A small-molecule ligand and the protein it binds are described below.
Small molecule (SMILES): CC(=O)N[C@H]1[C@H](O[C@H]2[C@H](O)[C@@H](NC(C)=O)CO[C@@H]2CO)O[C@H](CO)[C@@H](O[C@@H]2O[C@H](CO[C@H]3O[C@H](CO)[C@@H](O)[C@H](O)[C@@H]3O)[C@@H](O)[C@H](O[C@H]3O[C@H](CO)[C@@H](O)[C@H](O)[C@@H]3O[C@H]3O[C@H](CO)[C@@H](O)[C@H](O)[C@@H]3O)[C@@H]2O)[C@@H]1O

Sequence of chain 1.E:
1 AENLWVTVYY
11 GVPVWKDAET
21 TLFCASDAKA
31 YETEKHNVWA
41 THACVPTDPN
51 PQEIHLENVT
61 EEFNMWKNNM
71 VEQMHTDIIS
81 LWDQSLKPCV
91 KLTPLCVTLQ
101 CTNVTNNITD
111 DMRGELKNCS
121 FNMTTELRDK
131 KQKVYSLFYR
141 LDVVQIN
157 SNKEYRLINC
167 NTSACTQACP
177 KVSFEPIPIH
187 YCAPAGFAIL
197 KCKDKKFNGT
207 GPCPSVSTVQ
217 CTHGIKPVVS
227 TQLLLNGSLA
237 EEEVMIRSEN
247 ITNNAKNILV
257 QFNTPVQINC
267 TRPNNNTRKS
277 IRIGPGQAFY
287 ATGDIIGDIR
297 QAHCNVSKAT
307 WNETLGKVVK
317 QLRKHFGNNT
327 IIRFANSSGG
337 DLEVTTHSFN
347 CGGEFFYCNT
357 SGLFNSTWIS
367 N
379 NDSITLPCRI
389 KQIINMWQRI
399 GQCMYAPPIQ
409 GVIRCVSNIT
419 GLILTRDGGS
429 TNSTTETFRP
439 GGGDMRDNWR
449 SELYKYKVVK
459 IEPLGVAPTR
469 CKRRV

Binding-site contacts:
Ligand atom N2 contacts residue SER415 of chain 1.E at 3.6 Å.
Ligand atom O7 contacts residue GLU181 of chain 1.E at 4.2 Å.
Ligand atom C5 contacts residue NAG1 of chain 1.OA at 3.7 Å.
Ligand atom C3 contacts residue ASN232 of chain 1.E at 3.8 Å.
Ligand atom C4 contacts residue VAL414 of chain 1.E at 3.8 Å (hydrophobic).
Ligand atom C1 contacts residue SER415 of chain 1.E at 3.6 Å.
Ligand atom C5 contacts residue ASN232 of chain 1.E at 3.6 Å.
Ligand atom N2 contacts residue ASN232 of chain 1.E at 2.9 Å (h-bond).
Ligand atom C1 contacts residue NAG1 of chain 1.OA at 4.1 Å.
Ligand atom C8 contacts residue ASN346 of chain 1.E at 4.0 Å.
Ligand atom C6 contacts residue GLU181 of chain 1.E at 3.5 Å.
Ligand atom O4 contacts residue VAL414 of chain 1.E at 3.6 Å.
Ligand atom C1 contacts residue VAL414 of chain 1.E at 4.2 Å (hydrophobic).
Ligand atom C1 contacts residue ASN232 of chain 1.E at 1.4 Å.
Ligand atom O7 contacts residue VAL414 of chain 1.E at 4.1 Å.
Ligand atom O5 contacts residue VAL414 of chain 1.E at 4.3 Å.
Ligand atom C2 contacts residue SER415 of chain 1.E at 4.0 Å.
Ligand atom O3 contacts residue CYS413 of chain 1.E at 4.3 Å.
Ligand atom C7 contacts residue ASN346 of chain 1.E at 4.3 Å.
Ligand atom O7 contacts residue PRO182 of chain 1.E at 4.3 Å.
Ligand atom C2 contacts residue ASN232 of chain 1.E at 2.5 Å.
Ligand atom O7 contacts residue ASN346 of chain 1.E at 4.2 Å.
Ligand atom C4 contacts residue ASN232 of chain 1.E at 4.2 Å.
Ligand atom O7 contacts residue ASN232 of chain 1.E at 4.1 Å.
Ligand atom O6 contacts residue SER179 of chain 1.E at 3.2 Å (h-bond).
Ligand atom C5 contacts residue VAL414 of chain 1.E at 3.4 Å (hydrophobic).
Ligand atom C5 contacts residue GLU181 of chain 1.E at 3.8 Å.
Ligand atom O5 contacts residue ASN232 of chain 1.E at 2.3 Å (h-bond).
Ligand atom O5 contacts residue NAG1 of chain 1.OA at 3.3 Å (h-bond).
Ligand atom C3 contacts residue VAL414 of chain 1.E at 3.7 Å (hydrophobic).
Ligand atom O5 contacts residue GLU181 of chain 1.E at 4.0 Å.
Ligand atom O3 contacts residue GLU181 of chain 1.E at 4.0 Å.
Ligand atom C6 contacts residue SER179 of chain 1.E at 3.1 Å.
Ligand atom C8 contacts residue VAL224 of chain 1.E at 4.2 Å (hydrophobic).
Ligand atom C8 contacts residue LEU231 of chain 1.E at 3.8 Å (hydrophobic).
Ligand atom O6 contacts residue NAG1 of chain 1.OA at 4.0 Å.
Ligand atom C3 contacts residue SER415 of chain 1.E at 4.3 Å.
Ligand atom O6 contacts residue GLY348 of chain 1.E at 3.6 Å.
Ligand atom C7 contacts residue ASN232 of chain 1.E at 3.8 Å.
Ligand atom C6 contacts residue NAG1 of chain 1.OA at 3.6 Å.